Sequence of chain 1.A:
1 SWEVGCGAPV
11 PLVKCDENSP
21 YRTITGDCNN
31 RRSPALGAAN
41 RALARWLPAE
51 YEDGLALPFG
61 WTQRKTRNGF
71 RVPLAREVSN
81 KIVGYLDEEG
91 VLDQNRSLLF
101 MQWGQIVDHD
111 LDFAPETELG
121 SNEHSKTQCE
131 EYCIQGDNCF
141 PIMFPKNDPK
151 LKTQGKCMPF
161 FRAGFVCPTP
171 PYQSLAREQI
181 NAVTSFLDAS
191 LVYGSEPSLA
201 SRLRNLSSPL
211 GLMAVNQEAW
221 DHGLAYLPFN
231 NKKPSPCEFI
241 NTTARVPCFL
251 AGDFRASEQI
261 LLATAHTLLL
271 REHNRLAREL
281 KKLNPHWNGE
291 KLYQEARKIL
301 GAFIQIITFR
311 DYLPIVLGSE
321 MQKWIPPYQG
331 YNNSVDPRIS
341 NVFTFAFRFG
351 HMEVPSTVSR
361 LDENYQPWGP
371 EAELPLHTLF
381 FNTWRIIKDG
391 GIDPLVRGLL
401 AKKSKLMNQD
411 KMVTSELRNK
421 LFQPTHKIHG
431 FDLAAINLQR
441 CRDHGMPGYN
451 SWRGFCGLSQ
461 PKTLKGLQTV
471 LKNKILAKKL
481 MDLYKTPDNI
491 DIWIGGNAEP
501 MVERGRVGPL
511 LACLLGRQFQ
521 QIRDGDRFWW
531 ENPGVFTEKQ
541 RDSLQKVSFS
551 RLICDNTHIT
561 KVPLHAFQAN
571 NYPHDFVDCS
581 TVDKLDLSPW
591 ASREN

Binding-site contacts:
Ligand atom C7 contacts residue ASN332 of chain 1.A at 3.6 Å.
Ligand atom C3 contacts residue ASN332 of chain 1.A at 3.8 Å.
Ligand atom O5 contacts residue SER334 of chain 1.A at 3.9 Å.
Ligand atom C1 contacts residue SER334 of chain 1.A at 4.2 Å.
Ligand atom O5 contacts residue ASN332 of chain 1.A at 2.3 Å (h-bond).
Ligand atom C4 contacts residue ASN332 of chain 1.A at 4.2 Å.
Ligand atom O7 contacts residue ASN332 of chain 1.A at 4.1 Å.
Ligand atom C2 contacts residue ASN332 of chain 1.A at 2.4 Å.
Ligand atom O6 contacts residue VAL335 of chain 1.A at 4.0 Å.
Ligand atom C5 contacts residue SER334 of chain 1.A at 4.2 Å.
Ligand atom N2 contacts residue ASN332 of chain 1.A at 2.8 Å (h-bond).
Ligand atom C6 contacts residue SER334 of chain 1.A at 4.1 Å.
Ligand atom O5 contacts residue VAL335 of chain 1.A at 3.6 Å.
Ligand atom C1 contacts residue ASN332 of chain 1.A at 1.4 Å.
Ligand atom C1 contacts residue VAL335 of chain 1.A at 4.4 Å (hydrophobic).
Ligand atom C5 contacts residue ASN332 of chain 1.A at 3.6 Å.

A protein and the small-molecule ligand that binds it are described below.
Small molecule (SMILES): CC(=O)N[C@@H]1[C@@H](O)[C@H](O)[C@@H](CO)O[C@H]1O